Binding-site contacts:
Ligand atom O3' contacts residue LYS273 of chain 1.B at 3.1 Å (salt-bridge).
Ligand atom O3G contacts residue THR14 of chain 1.B at 2.5 Å (h-bond).
Ligand atom N3 contacts residue GLY341 of chain 1.B at 3.4 Å (h-bond).
Ligand atom O2B contacts residue THR14 of chain 1.B at 3.1 Å (h-bond).
Ligand atom O5' contacts residue GLY341 of chain 1.B at 3.1 Å (h-bond).
Ligand atom O1A contacts residue ASP368 of chain 1.B at 3.5 Å.
Ligand atom C2 contacts residue SER277 of chain 1.B at 3.3 Å.
Ligand atom O2B contacts residue GLY13 of chain 1.B at 3.3 Å.
Ligand atom O4' contacts residue GLY341 of chain 1.B at 3.1 Å.
Ligand atom O1G contacts residue THR206 of chain 1.B at 2.6 Å (h-bond).
Ligand atom O3A contacts residue THR15 of chain 1.B at 3.2 Å (h-bond).
Ligand atom N7 contacts residue ARG274 of chain 1.B at 3.4 Å.
Ligand atom C5 contacts residue GLY341 of chain 1.B at 3.4 Å.
Ligand atom O2' contacts residue LYS273 of chain 1.B at 2.7 Å (salt-bridge).
Ligand atom O1A contacts residue TYR16 of chain 1.B at 3.5 Å.
Ligand atom C4' contacts residue GLY204 of chain 1.B at 3.4 Å.
Ligand atom N9 contacts residue GLY341 of chain 1.B at 3.4 Å (h-bond).
Ligand atom O2G contacts residue THR15 of chain 1.B at 2.8 Å (h-bond).
Ligand atom O2' contacts residue GLU270 of chain 1.B at 3.0 Å (salt-bridge).
Ligand atom C2 contacts residue ILE345 of chain 1.B at 3.4 Å (hydrophobic).
Ligand atom O2G contacts residue GLY204 of chain 1.B at 3.1 Å (h-bond).
Ligand atom O2B contacts residue THR15 of chain 1.B at 2.8 Å (h-bond).
Ligand atom O2A contacts residue GLY341 of chain 1.B at 3.0 Å (h-bond).
Ligand atom N1 contacts residue SER277 of chain 1.B at 2.4 Å (h-bond).
Ligand atom O2A contacts residue GLY340 of chain 1.B at 3.2 Å.
Ligand atom O3' contacts residue GLY232 of chain 1.B at 3.4 Å.
Ligand atom N6 contacts residue ARG344 of chain 1.B at 3.4 Å.
Ligand atom N6 contacts residue SER277 of chain 1.B at 3.4 Å (h-bond).
Ligand atom C6 contacts residue SER277 of chain 1.B at 3.3 Å.
Ligand atom O2G contacts residue THR14 of chain 1.B at 3.5 Å.
Ligand atom O3' contacts residue GLY204 of chain 1.B at 3.5 Å.
Ligand atom O2B contacts residue TYR16 of chain 1.B at 2.9 Å (h-bond).
Ligand atom O2G contacts residue GLY205 of chain 1.B at 2.9 Å (h-bond).
Ligand atom C4 contacts residue GLY341 of chain 1.B at 3.1 Å.
Ligand atom O5' contacts residue GLY203 of chain 1.B at 3.5 Å.
Ligand atom O4' contacts residue SER342 of chain 1.B at 3.4 Å (h-bond).
Ligand atom O1G contacts residue GLY203 of chain 1.B at 3.5 Å.
Ligand atom C5' contacts residue GLY204 of chain 1.B at 3.3 Å.
Ligand atom O1B contacts residue TYR16 of chain 1.B at 3.3 Å (h-bond).
Ligand atom C5 contacts residue ARG274 of chain 1.B at 3.5 Å.

Sequence of chain 1.B:
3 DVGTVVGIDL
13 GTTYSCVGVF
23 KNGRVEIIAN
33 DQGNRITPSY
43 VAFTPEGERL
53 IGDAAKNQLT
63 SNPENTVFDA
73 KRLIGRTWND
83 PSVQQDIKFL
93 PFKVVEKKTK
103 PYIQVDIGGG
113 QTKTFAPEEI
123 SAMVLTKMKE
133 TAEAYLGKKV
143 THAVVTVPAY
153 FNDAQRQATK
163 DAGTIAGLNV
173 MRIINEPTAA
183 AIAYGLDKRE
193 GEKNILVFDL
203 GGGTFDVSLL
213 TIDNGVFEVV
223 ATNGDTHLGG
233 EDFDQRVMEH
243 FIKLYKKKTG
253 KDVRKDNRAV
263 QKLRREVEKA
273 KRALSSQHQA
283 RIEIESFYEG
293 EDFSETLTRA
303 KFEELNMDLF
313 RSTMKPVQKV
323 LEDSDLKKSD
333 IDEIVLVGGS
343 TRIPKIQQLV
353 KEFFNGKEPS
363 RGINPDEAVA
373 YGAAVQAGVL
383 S

The small molecule below binds the protein below.
Small molecule (SMILES): Nc1ncnc2c1ncn2[C@@H]1O[C@H](CO[P](=O)(O)O[P](=O)(O)NP(=O)(O)O)[C@@H](O)[C@H]1O